Sequence of chain 1.A:
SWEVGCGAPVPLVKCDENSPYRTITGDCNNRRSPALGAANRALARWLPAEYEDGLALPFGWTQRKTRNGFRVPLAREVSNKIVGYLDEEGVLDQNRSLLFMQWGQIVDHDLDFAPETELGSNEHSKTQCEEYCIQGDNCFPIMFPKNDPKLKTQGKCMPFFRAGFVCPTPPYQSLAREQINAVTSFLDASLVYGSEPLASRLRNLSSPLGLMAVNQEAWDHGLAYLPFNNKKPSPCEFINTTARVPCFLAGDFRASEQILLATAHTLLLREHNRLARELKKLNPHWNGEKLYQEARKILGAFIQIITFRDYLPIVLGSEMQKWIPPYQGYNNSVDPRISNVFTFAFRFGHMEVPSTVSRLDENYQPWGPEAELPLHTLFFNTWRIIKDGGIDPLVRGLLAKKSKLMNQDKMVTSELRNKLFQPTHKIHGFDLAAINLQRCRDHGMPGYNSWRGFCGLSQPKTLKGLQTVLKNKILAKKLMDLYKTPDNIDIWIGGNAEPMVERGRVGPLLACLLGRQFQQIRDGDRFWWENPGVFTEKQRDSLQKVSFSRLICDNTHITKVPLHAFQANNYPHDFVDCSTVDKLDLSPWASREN

A small-molecule ligand and the protein it binds are described below.
Small molecule (SMILES): CC(=O)N[C@@H]1[C@@H](O)[C@H](O)[C@@H](CO)O[C@H]1O

Binding-site contacts:
Ligand atom C1 contacts residue ASN332 of chain 1.A at 1.5 Å.
Ligand atom O6 contacts residue VAL335 of chain 1.A at 4.2 Å.
Ligand atom C4 contacts residue ASN332 of chain 1.A at 4.4 Å.
Ligand atom C7 contacts residue ASN332 of chain 1.A at 3.4 Å.
Ligand atom O5 contacts residue SER334 of chain 1.A at 4.4 Å.
Ligand atom C5 contacts residue ASN332 of chain 1.A at 3.7 Å.
Ligand atom C2 contacts residue ASN332 of chain 1.A at 2.6 Å.
Ligand atom C6 contacts residue SER334 of chain 1.A at 4.3 Å.
Ligand atom O7 contacts residue ASN332 of chain 1.A at 3.4 Å (h-bond).
Ligand atom N2 contacts residue ASN332 of chain 1.A at 3.1 Å (h-bond).
Ligand atom O5 contacts residue ASN332 of chain 1.A at 2.4 Å (h-bond).
Ligand atom C1 contacts residue VAL335 of chain 1.A at 4.3 Å (hydrophobic).
Ligand atom C3 contacts residue ASN332 of chain 1.A at 4.0 Å.
Ligand atom C5 contacts residue SER334 of chain 1.A at 4.5 Å.
Ligand atom O5 contacts residue VAL335 of chain 1.A at 3.7 Å.